This small molecule binds to this protein.
Small molecule (SMILES): CC(C)CN(C1CC1)S(=O)(=O)c1cnn(C)c1

Sequence of chain 1.B:
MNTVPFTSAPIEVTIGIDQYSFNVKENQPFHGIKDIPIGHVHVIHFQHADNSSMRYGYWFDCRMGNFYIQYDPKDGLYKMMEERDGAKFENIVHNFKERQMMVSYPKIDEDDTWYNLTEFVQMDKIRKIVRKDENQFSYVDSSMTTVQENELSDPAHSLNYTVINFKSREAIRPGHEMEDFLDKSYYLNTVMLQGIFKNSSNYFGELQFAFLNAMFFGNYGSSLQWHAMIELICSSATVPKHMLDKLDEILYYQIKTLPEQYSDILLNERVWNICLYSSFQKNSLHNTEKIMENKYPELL

Binding-site contacts:
Ligand atom C3 contacts residue TYR72 of chain 1.B at 3.4 Å (hydrophobic).
Ligand atom C6 contacts residue LYS92 of chain 1.B at 4.2 Å.
Ligand atom C9 contacts residue TYR72 of chain 1.B at 4.2 Å (hydrophobic).
Ligand atom C1 contacts residue PHE100 of chain 1.B at 4.4 Å (hydrophobic).
Ligand atom C8 contacts residue TYR72 of chain 1.B at 3.9 Å (hydrophobic).
Ligand atom N2 contacts residue TYR72 of chain 1.B at 3.8 Å.
Ligand atom C10 contacts residue TYR72 of chain 1.B at 4.3 Å (hydrophobic).
Ligand atom N1 contacts residue TYR72 of chain 1.B at 3.7 Å.
Ligand atom O contacts residue LYS92 of chain 1.B at 3.9 Å.
Ligand atom C2 contacts residue ILE96 of chain 1.B at 4.2 Å (hydrophobic).
Ligand atom C4 contacts residue GLU87 of chain 1.B at 4.3 Å.
Ligand atom C8 contacts residue GLN74 of chain 1.B at 3.3 Å.
Ligand atom C6 contacts residue TYR72 of chain 1.B at 3.7 Å (hydrophobic).
Ligand atom N contacts residue TYR72 of chain 1.B at 4.0 Å.
Ligand atom C2 contacts residue PRO9 of chain 1.B at 3.6 Å (hydrophobic).
Ligand atom C5 contacts residue GLU87 of chain 1.B at 3.9 Å.
Ligand atom C7 contacts residue TYR72 of chain 1.B at 4.2 Å (hydrophobic).
Ligand atom C1 contacts residue THR11 of chain 1.B at 4.0 Å.
Ligand atom C contacts residue PHE10 of chain 1.B at 3.4 Å (hydrophobic).
Ligand atom C contacts residue TYR72 of chain 1.B at 3.9 Å (hydrophobic).
Ligand atom C4 contacts residue TYR72 of chain 1.B at 3.8 Å (hydrophobic).
Ligand atom C8 contacts residue THR11 of chain 1.B at 4.0 Å.
Ligand atom C1 contacts residue ILE96 of chain 1.B at 4.4 Å (hydrophobic).
Ligand atom C3 contacts residue THR11 of chain 1.B at 3.4 Å.
Ligand atom O1 contacts residue THR11 of chain 1.B at 4.3 Å.
Ligand atom C2 contacts residue TYR72 of chain 1.B at 4.0 Å (hydrophobic).
Ligand atom C5 contacts residue PHE93 of chain 1.B at 4.2 Å (hydrophobic).
Ligand atom C contacts residue PHE100 of chain 1.B at 4.1 Å (hydrophobic).
Ligand atom C9 contacts residue LYS92 of chain 1.B at 4.2 Å.
Ligand atom C1 contacts residue TYR72 of chain 1.B at 4.1 Å (hydrophobic).
Ligand atom N1 contacts residue GLN74 of chain 1.B at 3.5 Å (h-bond).
Ligand atom C2 contacts residue PHE93 of chain 1.B at 4.4 Å (hydrophobic).
Ligand atom C contacts residue PRO9 of chain 1.B at 3.9 Å (hydrophobic).
Ligand atom C contacts residue THR11 of chain 1.B at 3.2 Å.
Ligand atom C5 contacts residue LYS92 of chain 1.B at 3.7 Å.
Ligand atom C6 contacts residue GLU87 of chain 1.B at 2.9 Å.